Sequence of chain 1.C:
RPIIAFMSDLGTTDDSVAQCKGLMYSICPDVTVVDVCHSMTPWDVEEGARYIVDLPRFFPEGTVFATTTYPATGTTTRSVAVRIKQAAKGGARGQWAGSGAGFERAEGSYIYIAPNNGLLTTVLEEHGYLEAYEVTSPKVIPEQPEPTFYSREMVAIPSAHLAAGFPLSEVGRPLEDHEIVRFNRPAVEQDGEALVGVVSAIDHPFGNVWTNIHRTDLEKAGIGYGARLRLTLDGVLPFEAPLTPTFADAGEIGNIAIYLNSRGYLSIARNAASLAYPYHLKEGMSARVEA

A protein and the small-molecule ligand that binds it are described below.
Small molecule (SMILES): Nc1ncnc2c1ncn2[C@@H]1OC[C@@H](O)[C@H]1O

Binding-site contacts:
Ligand atom O2' contacts residue TRP50 of chain 1.B at 3.2 Å (h-bond).
Ligand atom N1 contacts residue PHE254 of chain 1.C at 3.3 Å.
Ligand atom C5 contacts residue PHE254 of chain 1.C at 3.4 Å (hydrophobic).
Ligand atom C2 contacts residue ALA279 of chain 1.C at 3.3 Å (hydrophobic).
Ligand atom N6 contacts residue ASN215 of chain 1.C at 2.9 Å (h-bond).
Ligand atom O4' contacts residue THR155 of chain 1.B at 3.1 Å (h-bond).
Ligand atom N6 contacts residue ARG277 of chain 1.C at 2.9 Å (salt-bridge).
Ligand atom C4 contacts residue TRP50 of chain 1.B at 3.2 Å (hydrophobic).
Ligand atom N3 contacts residue TRP50 of chain 1.B at 3.4 Å (h-bond).
Ligand atom O2' contacts residue ASP16 of chain 1.B at 2.5 Å (salt-bridge).
Ligand atom N7 contacts residue PHE213 of chain 1.C at 3.5 Å.
Ligand atom N3 contacts residue PHE254 of chain 1.C at 3.4 Å.
Ligand atom C6 contacts residue ALA279 of chain 1.C at 3.7 Å (hydrophobic).
Ligand atom C3' contacts residue ASP16 of chain 1.B at 3.4 Å.
Ligand atom N7 contacts residue ASN215 of chain 1.C at 3.0 Å (h-bond).
Ligand atom C5 contacts residue TRP50 of chain 1.B at 3.5 Å (hydrophobic).
Ligand atom N3 contacts residue PRO78 of chain 1.B at 3.3 Å.
Ligand atom C1' contacts residue TYR77 of chain 1.B at 3.5 Å (hydrophobic).
Ligand atom N7 contacts residue PHE254 of chain 1.C at 3.4 Å.
Ligand atom C8 contacts residue PHE213 of chain 1.C at 3.5 Å (hydrophobic).
Ligand atom O3' contacts residue ASP16 of chain 1.B at 2.7 Å (salt-bridge).
Ligand atom C2' contacts residue PHE213 of chain 1.C at 3.6 Å (hydrophobic).
Ligand atom N9 contacts residue PHE254 of chain 1.C at 3.5 Å.
Ligand atom N9 contacts residue TRP50 of chain 1.B at 3.6 Å (h-bond).
Ligand atom O2' contacts residue TYR77 of chain 1.B at 3.1 Å (h-bond).
Ligand atom O4' contacts residue THR80 of chain 1.B at 3.5 Å.
Ligand atom C4 contacts residue PHE254 of chain 1.C at 3.3 Å (hydrophobic).
Ligand atom O3' contacts residue TYR77 of chain 1.B at 3.3 Å (h-bond).
Ligand atom N1 contacts residue ALA279 of chain 1.C at 2.8 Å (h-bond).
Ligand atom C2 contacts residue PRO78 of chain 1.B at 3.4 Å (hydrophobic).
Ligand atom C2' contacts residue ASP16 of chain 1.B at 3.4 Å.
Ligand atom C4' contacts residue THR155 of chain 1.B at 3.6 Å.
Ligand atom C8 contacts residue PHE254 of chain 1.C at 3.7 Å (hydrophobic).
Ligand atom N6 contacts residue PHE254 of chain 1.C at 3.5 Å.
Ligand atom C6 contacts residue PHE254 of chain 1.C at 3.4 Å (hydrophobic).
Ligand atom C2 contacts residue PHE254 of chain 1.C at 3.5 Å (hydrophobic).
Ligand atom C6 contacts residue TRP50 of chain 1.B at 3.5 Å (hydrophobic).
Ligand atom O3' contacts residue SER158 of chain 1.B at 2.5 Å (h-bond).
Ligand atom C3' contacts residue SER158 of chain 1.B at 3.6 Å.
Ligand atom N1 contacts residue ARG277 of chain 1.C at 3.7 Å.

Sequence of chain 1.B:
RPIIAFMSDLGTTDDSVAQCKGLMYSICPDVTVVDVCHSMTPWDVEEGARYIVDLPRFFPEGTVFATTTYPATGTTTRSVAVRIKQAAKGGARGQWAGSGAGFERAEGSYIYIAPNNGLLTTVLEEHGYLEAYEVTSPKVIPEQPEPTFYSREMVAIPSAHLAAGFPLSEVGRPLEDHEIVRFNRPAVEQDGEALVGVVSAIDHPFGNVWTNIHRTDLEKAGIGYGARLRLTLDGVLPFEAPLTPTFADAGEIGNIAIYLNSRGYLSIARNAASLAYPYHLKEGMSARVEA